Sequence of chain 1.B:
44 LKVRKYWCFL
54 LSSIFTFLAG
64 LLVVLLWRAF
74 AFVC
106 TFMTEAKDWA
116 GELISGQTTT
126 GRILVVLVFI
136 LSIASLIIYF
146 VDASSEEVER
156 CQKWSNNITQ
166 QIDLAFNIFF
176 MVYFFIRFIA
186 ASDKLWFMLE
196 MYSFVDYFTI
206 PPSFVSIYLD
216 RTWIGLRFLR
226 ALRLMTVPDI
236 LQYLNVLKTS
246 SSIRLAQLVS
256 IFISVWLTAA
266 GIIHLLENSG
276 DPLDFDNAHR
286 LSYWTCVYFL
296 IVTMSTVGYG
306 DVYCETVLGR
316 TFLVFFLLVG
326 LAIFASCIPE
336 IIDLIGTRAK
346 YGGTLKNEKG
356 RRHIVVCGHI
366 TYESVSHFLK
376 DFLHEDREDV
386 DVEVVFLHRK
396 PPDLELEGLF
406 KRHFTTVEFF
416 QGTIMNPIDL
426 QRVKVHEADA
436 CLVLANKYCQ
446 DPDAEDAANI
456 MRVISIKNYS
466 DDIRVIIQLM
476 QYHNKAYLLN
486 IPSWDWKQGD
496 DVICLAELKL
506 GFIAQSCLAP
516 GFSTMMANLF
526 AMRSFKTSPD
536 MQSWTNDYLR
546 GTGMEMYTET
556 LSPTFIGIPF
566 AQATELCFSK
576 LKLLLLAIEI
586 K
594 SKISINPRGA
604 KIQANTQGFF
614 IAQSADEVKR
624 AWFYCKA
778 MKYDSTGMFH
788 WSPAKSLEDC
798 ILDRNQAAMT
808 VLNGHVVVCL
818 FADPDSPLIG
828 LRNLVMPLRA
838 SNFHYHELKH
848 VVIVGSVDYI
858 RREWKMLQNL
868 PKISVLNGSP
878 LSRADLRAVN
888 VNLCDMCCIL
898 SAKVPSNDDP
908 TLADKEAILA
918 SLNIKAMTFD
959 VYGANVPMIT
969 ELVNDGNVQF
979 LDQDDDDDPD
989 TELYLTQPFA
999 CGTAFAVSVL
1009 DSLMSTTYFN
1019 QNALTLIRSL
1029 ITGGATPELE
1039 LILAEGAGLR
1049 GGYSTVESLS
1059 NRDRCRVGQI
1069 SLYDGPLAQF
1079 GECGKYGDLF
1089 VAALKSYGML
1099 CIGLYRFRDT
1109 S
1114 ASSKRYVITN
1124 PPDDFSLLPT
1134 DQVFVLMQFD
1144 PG

The protein below binds the small molecule below.
Small molecule (SMILES): CC(C)CCC[C@@H](C)[C@H]1CC[C@H]2[C@@H]3CC=C4C[C@@H](O)CC[C@]4(C)[C@H]3CC[C@]12C

Binding-site contacts:
Ligand atom O1 contacts residue GLY275 of chain 1.B at 4.1 Å.
Ligand atom C1 contacts residue TRP218 of chain 1.B at 4.4 Å (hydrophobic).
Ligand atom C9 contacts residue LEU53 of chain 1.B at 3.7 Å (hydrophobic).
Ligand atom C19 contacts residue LEU271 of chain 1.B at 3.8 Å (hydrophobic).
Ligand atom C4 contacts residue PRO277 of chain 1.B at 4.4 Å (hydrophobic).
Ligand atom C26 contacts residue PHE199 of chain 1.B at 3.8 Å (hydrophobic).
Ligand atom C21 contacts residue PHE203 of chain 1.B at 3.6 Å (hydrophobic).
Ligand atom C2 contacts residue SER274 of chain 1.B at 4.3 Å.
Ligand atom C7 contacts residue LEU53 of chain 1.B at 4.0 Å (hydrophobic).
Ligand atom C2 contacts residue LEU270 of chain 1.B at 4.0 Å (hydrophobic).
Ligand atom C18 contacts residue 6PL1 of chain 1.W at 4.5 Å.
Ligand atom C10 contacts residue LEU53 of chain 1.B at 4.5 Å (hydrophobic).
Ligand atom C12 contacts residue 6PL1 of chain 1.W at 4.3 Å.
Ligand atom C2 contacts residue TRP218 of chain 1.B at 4.5 Å (hydrophobic).
Ligand atom C2 contacts residue LEU271 of chain 1.B at 4.5 Å (hydrophobic).
Ligand atom C8 contacts residue LEU53 of chain 1.B at 4.2 Å (hydrophobic).
Ligand atom C3 contacts residue SER274 of chain 1.B at 4.1 Å.
Ligand atom C1 contacts residue LEU270 of chain 1.B at 4.2 Å (hydrophobic).
Ligand atom C22 contacts residue ILE57 of chain 1.B at 4.2 Å (hydrophobic).
Ligand atom C11 contacts residue LEU53 of chain 1.B at 4.2 Å (hydrophobic).
Ligand atom C26 contacts residue PHE60 of chain 1.B at 4.1 Å (hydrophobic).
Ligand atom C13 contacts residue LEU53 of chain 1.B at 4.5 Å (hydrophobic).
Ligand atom C14 contacts residue LEU53 of chain 1.B at 4.2 Å (hydrophobic).
Ligand atom C1 contacts residue LEU53 of chain 1.B at 4.3 Å (hydrophobic).
Ligand atom C19 contacts residue 6PL1 of chain 1.W at 4.2 Å.
Ligand atom C11 contacts residue LEU221 of chain 1.B at 4.1 Å (hydrophobic).
Ligand atom O1 contacts residue SER274 of chain 1.B at 2.9 Å (h-bond).
Ligand atom C12 contacts residue LEU221 of chain 1.B at 4.1 Å (hydrophobic).
Ligand atom C25 contacts residue ILE57 of chain 1.B at 4.5 Å (hydrophobic).
Ligand atom O1 contacts residue PHE280 of chain 1.B at 3.5 Å.
Ligand atom C12 contacts residue LEU53 of chain 1.B at 3.7 Å (hydrophobic).
Ligand atom C11 contacts residue 6PL1 of chain 1.W at 3.8 Å.
Ligand atom C3 contacts residue PHE280 of chain 1.B at 4.4 Å (hydrophobic).